A protein and the small-molecule ligand that binds it are described below.
Small molecule (SMILES): CC(=O)N[C@@H]1[C@@H](O)[C@H](O)[C@@H](CO)O[C@H]1O

Binding-site contacts:
Ligand atom C3 contacts residue ASN702 of chain 1.A at 3.8 Å.
Ligand atom C8 contacts residue GLY1124 of chain 1.A at 3.4 Å.
Ligand atom O5 contacts residue ASN702 of chain 1.A at 2.4 Å (h-bond).
Ligand atom C2 contacts residue ASN702 of chain 1.A at 2.5 Å.
Ligand atom C8 contacts residue ILE1123 of chain 1.A at 3.8 Å (hydrophobic).
Ligand atom C1 contacts residue ASN702 of chain 1.A at 1.5 Å.
Ligand atom O7 contacts residue ILE1123 of chain 1.A at 4.3 Å.
Ligand atom C5 contacts residue ASN702 of chain 1.A at 3.7 Å.
Ligand atom C4 contacts residue ASN702 of chain 1.A at 4.3 Å.
Ligand atom C7 contacts residue ASN702 of chain 1.A at 3.3 Å.
Ligand atom C8 contacts residue ASN702 of chain 1.A at 4.4 Å.
Ligand atom N2 contacts residue ASN702 of chain 1.A at 2.9 Å (h-bond).
Ligand atom C7 contacts residue ILE1123 of chain 1.A at 4.4 Å (hydrophobic).
Ligand atom O7 contacts residue ASN702 of chain 1.A at 3.4 Å (h-bond).

Sequence of chain 1.A:
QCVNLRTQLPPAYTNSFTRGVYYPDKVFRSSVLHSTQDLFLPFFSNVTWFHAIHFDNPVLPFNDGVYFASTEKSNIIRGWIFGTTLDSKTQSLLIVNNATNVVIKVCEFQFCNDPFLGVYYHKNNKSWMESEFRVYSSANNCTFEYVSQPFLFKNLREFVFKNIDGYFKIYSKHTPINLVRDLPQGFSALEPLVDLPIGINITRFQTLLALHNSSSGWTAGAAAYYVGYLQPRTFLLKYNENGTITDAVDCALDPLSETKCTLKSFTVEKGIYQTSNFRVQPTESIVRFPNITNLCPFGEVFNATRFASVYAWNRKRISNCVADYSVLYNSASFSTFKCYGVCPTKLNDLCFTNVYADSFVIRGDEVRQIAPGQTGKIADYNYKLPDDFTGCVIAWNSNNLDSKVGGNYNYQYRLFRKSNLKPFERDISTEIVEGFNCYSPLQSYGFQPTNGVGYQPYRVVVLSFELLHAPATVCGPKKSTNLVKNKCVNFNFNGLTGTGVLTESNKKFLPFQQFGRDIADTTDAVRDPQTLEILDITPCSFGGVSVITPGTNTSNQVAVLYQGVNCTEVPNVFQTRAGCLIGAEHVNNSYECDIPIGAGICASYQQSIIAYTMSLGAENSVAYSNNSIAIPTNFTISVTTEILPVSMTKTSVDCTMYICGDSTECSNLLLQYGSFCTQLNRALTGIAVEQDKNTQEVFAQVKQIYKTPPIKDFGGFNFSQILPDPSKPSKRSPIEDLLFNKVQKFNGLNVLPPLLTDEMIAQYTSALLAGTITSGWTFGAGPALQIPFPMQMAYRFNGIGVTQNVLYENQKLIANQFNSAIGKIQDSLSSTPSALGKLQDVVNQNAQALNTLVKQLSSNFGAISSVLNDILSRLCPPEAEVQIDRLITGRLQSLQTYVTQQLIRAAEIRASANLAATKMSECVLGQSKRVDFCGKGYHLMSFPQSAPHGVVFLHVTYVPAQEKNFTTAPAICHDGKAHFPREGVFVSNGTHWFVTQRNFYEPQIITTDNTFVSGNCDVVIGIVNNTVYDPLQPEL